Sequence of chain 1.A:
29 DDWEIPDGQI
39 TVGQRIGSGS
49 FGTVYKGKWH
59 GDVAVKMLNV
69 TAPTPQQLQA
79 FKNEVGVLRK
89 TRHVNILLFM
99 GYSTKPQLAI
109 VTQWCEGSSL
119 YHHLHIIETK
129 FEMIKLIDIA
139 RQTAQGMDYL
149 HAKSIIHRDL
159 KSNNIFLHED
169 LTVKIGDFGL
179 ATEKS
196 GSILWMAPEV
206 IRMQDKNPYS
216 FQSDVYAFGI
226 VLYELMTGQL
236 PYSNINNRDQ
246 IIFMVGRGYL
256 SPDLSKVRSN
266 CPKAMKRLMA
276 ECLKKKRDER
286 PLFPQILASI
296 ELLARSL

The protein below binds the small molecule below.
Small molecule (SMILES): Cc1ccc(NC(=O)c2cccc(C(C)(C)C#N)c2)cc1Nc1ccc2ncn(C)c(=O)c2c1

Binding-site contacts:
Ligand atom N10 contacts residue CYS113 of chain 1.A at 3.2 Å (h-bond).
Ligand atom C33 contacts residue TRP112 of chain 1.A at 3.5 Å (hydrophobic).
Ligand atom N20 contacts residue GLU82 of chain 1.A at 3.0 Å (salt-bridge).
Ligand atom C19 contacts residue LYS64 of chain 1.A at 3.3 Å.
Ligand atom O23 contacts residue GLY174 of chain 1.A at 3.6 Å.
Ligand atom C15 contacts residue THR110 of chain 1.A at 3.4 Å.
Ligand atom C4 contacts residue THR110 of chain 1.A at 3.2 Å.
Ligand atom C4 contacts residue LEU95 of chain 1.A at 3.7 Å (hydrophobic).
Ligand atom C6 contacts residue PHE176 of chain 1.A at 3.5 Å (hydrophobic).
Ligand atom C3 contacts residue GLN111 of chain 1.A at 3.6 Å.
Ligand atom O23 contacts residue ASP175 of chain 1.A at 2.8 Å (salt-bridge).
Ligand atom C4 contacts residue PHE176 of chain 1.A at 3.7 Å (hydrophobic).
Ligand atom C3 contacts residue LEU95 of chain 1.A at 3.7 Å (hydrophobic).
Ligand atom C30 contacts residue HIS155 of chain 1.A at 3.6 Å.
Ligand atom C24 contacts residue ASP175 of chain 1.A at 3.6 Å.
Ligand atom C16 contacts residue GLU82 of chain 1.A at 3.4 Å.
Ligand atom C9 contacts residue TRP112 of chain 1.A at 3.6 Å (hydrophobic).
Ligand atom C18 contacts residue ASP175 of chain 1.A at 3.7 Å.
Ligand atom C28 contacts residue LYS182 of chain 1.A at 3.7 Å.
Ligand atom O11 contacts residue ILE44 of chain 1.A at 3.7 Å.
Ligand atom C16 contacts residue ILE108 of chain 1.A at 3.7 Å (hydrophobic).
Ligand atom C14 contacts residue LYS64 of chain 1.A at 3.5 Å.
Ligand atom C4 contacts residue ALA62 of chain 1.A at 3.7 Å (hydrophobic).
Ligand atom C2 contacts residue ALA62 of chain 1.A at 3.6 Å (hydrophobic).
Ligand atom C22 contacts residue ASP175 of chain 1.A at 3.5 Å.
Ligand atom N34 contacts residue HIS155 of chain 1.A at 3.1 Å.
Ligand atom C5 contacts residue PHE176 of chain 1.A at 3.5 Å (hydrophobic).
Ligand atom N34 contacts residue GLY174 of chain 1.A at 3.5 Å.
Ligand atom C19 contacts residue ALA62 of chain 1.A at 3.7 Å (hydrophobic).
Ligand atom C19 contacts residue ILE108 of chain 1.A at 3.7 Å (hydrophobic).
Ligand atom O23 contacts residue LEU95 of chain 1.A at 3.5 Å.
Ligand atom C19 contacts residue THR110 of chain 1.A at 3.7 Å.
Ligand atom C15 contacts residue LYS64 of chain 1.A at 3.7 Å.
Ligand atom C9 contacts residue CYS113 of chain 1.A at 3.5 Å (hydrophobic).
Ligand atom C3 contacts residue THR110 of chain 1.A at 3.4 Å.
Ligand atom C3 contacts residue ALA62 of chain 1.A at 3.3 Å (hydrophobic).
Ligand atom C17 contacts residue GLU82 of chain 1.A at 3.4 Å.
Ligand atom C15 contacts residue ILE108 of chain 1.A at 3.7 Å (hydrophobic).
Ligand atom C21 contacts residue ASP175 of chain 1.A at 3.5 Å.
Ligand atom C28 contacts residue GLU82 of chain 1.A at 3.5 Å.